A small-molecule ligand and the protein it binds are described below.
Small molecule (SMILES): O=c1[nH]cc(C2CCCCC2)c2nccn12

Sequence of chain 1.A:
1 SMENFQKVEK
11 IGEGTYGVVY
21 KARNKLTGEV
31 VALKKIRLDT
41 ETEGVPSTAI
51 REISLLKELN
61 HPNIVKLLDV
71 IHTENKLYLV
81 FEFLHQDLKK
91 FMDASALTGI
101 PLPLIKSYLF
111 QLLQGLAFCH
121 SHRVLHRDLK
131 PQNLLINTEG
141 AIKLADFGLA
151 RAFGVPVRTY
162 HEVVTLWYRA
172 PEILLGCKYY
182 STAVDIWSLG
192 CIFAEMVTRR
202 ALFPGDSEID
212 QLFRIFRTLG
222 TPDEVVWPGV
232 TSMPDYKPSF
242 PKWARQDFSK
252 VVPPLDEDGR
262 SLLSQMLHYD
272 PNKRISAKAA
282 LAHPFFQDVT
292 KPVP

Binding-site contacts:
Ligand atom N2 contacts residue ILE11 of chain 1.A at 3.9 Å.
Ligand atom C5 contacts residue ALA32 of chain 1.A at 4.1 Å (hydrophobic).
Ligand atom C11 contacts residue GLU13 of chain 1.A at 4.0 Å.
Ligand atom C11 contacts residue GLY12 of chain 1.A at 4.1 Å.
Ligand atom C5 contacts residue LEU135 of chain 1.A at 4.1 Å (hydrophobic).
Ligand atom C10 contacts residue GLY14 of chain 1.A at 4.0 Å.
Ligand atom C6 contacts residue GLU82 of chain 1.A at 3.4 Å.
Ligand atom C8 contacts residue GLN132 of chain 1.A at 4.1 Å.
Ligand atom C10 contacts residue ASN133 of chain 1.A at 4.1 Å.
Ligand atom O1 contacts residue GLU82 of chain 1.A at 3.8 Å.
Ligand atom C1 contacts residue ALA32 of chain 1.A at 3.8 Å (hydrophobic).
Ligand atom C12 contacts residue VAL19 of chain 1.A at 4.1 Å (hydrophobic).
Ligand atom N1 contacts residue LEU135 of chain 1.A at 3.4 Å.
Ligand atom C4 contacts residue LEU135 of chain 1.A at 3.6 Å (hydrophobic).
Ligand atom C9 contacts residue GLN132 of chain 1.A at 3.9 Å.
Ligand atom C5 contacts residue VAL65 of chain 1.A at 4.1 Å (hydrophobic).
Ligand atom C9 contacts residue ASP146 of chain 1.A at 4.1 Å.
Ligand atom O1 contacts residue PHE83 of chain 1.A at 3.5 Å.
Ligand atom O1 contacts residue LEU84 of chain 1.A at 3.0 Å (h-bond).
Ligand atom N1 contacts residue ALA32 of chain 1.A at 3.6 Å.
Ligand atom N2 contacts residue LEU135 of chain 1.A at 4.0 Å.
Ligand atom C6 contacts residue LEU135 of chain 1.A at 3.7 Å (hydrophobic).
Ligand atom C2 contacts residue LEU135 of chain 1.A at 4.0 Å (hydrophobic).
Ligand atom C4 contacts residue VAL19 of chain 1.A at 4.2 Å (hydrophobic).
Ligand atom C5 contacts residue PHE81 of chain 1.A at 3.7 Å (hydrophobic).
Ligand atom C3 contacts residue LEU135 of chain 1.A at 4.0 Å (hydrophobic).
Ligand atom C11 contacts residue GLY14 of chain 1.A at 3.9 Å.
Ligand atom C6 contacts residue VAL65 of chain 1.A at 4.0 Å (hydrophobic).
Ligand atom C6 contacts residue PHE81 of chain 1.A at 3.7 Å (hydrophobic).
Ligand atom O1 contacts residue LEU135 of chain 1.A at 4.0 Å.
Ligand atom C6 contacts residue ALA32 of chain 1.A at 3.4 Å (hydrophobic).
Ligand atom C1 contacts residue LEU84 of chain 1.A at 4.0 Å (hydrophobic).
Ligand atom C10 contacts residue GLN132 of chain 1.A at 4.0 Å.
Ligand atom O1 contacts residue ALA32 of chain 1.A at 3.8 Å.
Ligand atom N3 contacts residue LEU135 of chain 1.A at 4.1 Å.
Ligand atom C3 contacts residue VAL19 of chain 1.A at 4.1 Å (hydrophobic).
Ligand atom C9 contacts residue ASN133 of chain 1.A at 3.6 Å.
Ligand atom C2 contacts residue ILE11 of chain 1.A at 4.0 Å (hydrophobic).
Ligand atom N2 contacts residue LEU84 of chain 1.A at 4.0 Å.
Ligand atom C1 contacts residue LEU135 of chain 1.A at 3.6 Å (hydrophobic).